Binding-site contacts:
Ligand atom C7 contacts residue PHE276 of chain 1.B at 4.0 Å (hydrophobic).
Ligand atom C10 contacts residue GLN305 of chain 1.B at 3.9 Å.
Ligand atom N2 contacts residue MET209 of chain 1.B at 3.9 Å.
Ligand atom C10 contacts residue ASN257 of chain 1.B at 3.7 Å.
Ligand atom C18 contacts residue MET209 of chain 1.B at 3.2 Å (hydrophobic).
Ligand atom C2 contacts residue ILE272 of chain 1.B at 3.6 Å (hydrophobic).
Ligand atom C9 contacts residue TYR95 of chain 1.B at 3.6 Å (hydrophobic).
Ligand atom C17 contacts residue MET209 of chain 1.B at 3.7 Å (hydrophobic).
Ligand atom C1 contacts residue ILE272 of chain 1.B at 4.0 Å (hydrophobic).
Ligand atom C21 contacts residue MET209 of chain 1.B at 3.8 Å (hydrophobic).
Ligand atom C20 contacts residue MET209 of chain 1.B at 3.9 Å (hydrophobic).
Ligand atom C1 contacts residue PHE308 of chain 1.B at 3.8 Å (hydrophobic).
Ligand atom C6 contacts residue ILE272 of chain 1.B at 4.0 Å (hydrophobic).
Ligand atom O2 contacts residue PHE308 of chain 1.B at 3.5 Å.
Ligand atom C3 contacts residue PHE308 of chain 1.B at 3.5 Å (hydrophobic).
Ligand atom CL1 contacts residue MET209 of chain 1.B at 3.8 Å.
Ligand atom C8 contacts residue MET209 of chain 1.B at 3.7 Å (hydrophobic).
Ligand atom C8 contacts residue LEU255 of chain 1.B at 4.0 Å (hydrophobic).
Ligand atom C11 contacts residue GLN305 of chain 1.B at 3.6 Å.
Ligand atom C2 contacts residue GLN305 of chain 1.B at 4.0 Å.
Ligand atom C4 contacts residue PHE308 of chain 1.B at 3.8 Å (hydrophobic).
Ligand atom C13 contacts residue PHE308 of chain 1.B at 3.8 Å (hydrophobic).
Ligand atom O3 contacts residue PHE276 of chain 1.B at 3.7 Å.
Ligand atom C5 contacts residue PHE308 of chain 1.B at 3.9 Å (hydrophobic).
Ligand atom C10 contacts residue ILE272 of chain 1.B at 3.8 Å (hydrophobic).
Ligand atom O1 contacts residue ILE272 of chain 1.B at 3.6 Å.
Ligand atom C6 contacts residue PHE308 of chain 1.B at 4.0 Å (hydrophobic).
Ligand atom C4 contacts residue PHE276 of chain 1.B at 4.0 Å (hydrophobic).
Ligand atom O1 contacts residue GLN305 of chain 1.B at 3.1 Å (h-bond).
Ligand atom C20 contacts residue ILE312 of chain 1.B at 4.0 Å (hydrophobic).
Ligand atom C16 contacts residue MET209 of chain 1.B at 3.3 Å (hydrophobic).
Ligand atom C19 contacts residue MET209 of chain 1.B at 3.3 Å (hydrophobic).
Ligand atom C11 contacts residue PHE308 of chain 1.B at 3.8 Å (hydrophobic).
Ligand atom C11 contacts residue MET293 of chain 1.B at 3.5 Å (hydrophobic).
Ligand atom O2 contacts residue GLN305 of chain 1.B at 2.8 Å (h-bond).
Ligand atom O1 contacts residue PHE308 of chain 1.B at 3.6 Å.
Ligand atom C12 contacts residue HIS96 of chain 1.B at 4.0 Å.
Ligand atom C10 contacts residue THR269 of chain 1.B at 4.0 Å.
Ligand atom C2 contacts residue PHE308 of chain 1.B at 3.4 Å (hydrophobic).
Ligand atom C3 contacts residue GLN305 of chain 1.B at 3.9 Å.

This small molecule binds to this protein.
Small molecule (SMILES): COc1cc2c(cc1OC)[C@H](Cc1c[nH]c3c(Cl)cccc13)N(C=O)CC2

Sequence of chain 1.B:
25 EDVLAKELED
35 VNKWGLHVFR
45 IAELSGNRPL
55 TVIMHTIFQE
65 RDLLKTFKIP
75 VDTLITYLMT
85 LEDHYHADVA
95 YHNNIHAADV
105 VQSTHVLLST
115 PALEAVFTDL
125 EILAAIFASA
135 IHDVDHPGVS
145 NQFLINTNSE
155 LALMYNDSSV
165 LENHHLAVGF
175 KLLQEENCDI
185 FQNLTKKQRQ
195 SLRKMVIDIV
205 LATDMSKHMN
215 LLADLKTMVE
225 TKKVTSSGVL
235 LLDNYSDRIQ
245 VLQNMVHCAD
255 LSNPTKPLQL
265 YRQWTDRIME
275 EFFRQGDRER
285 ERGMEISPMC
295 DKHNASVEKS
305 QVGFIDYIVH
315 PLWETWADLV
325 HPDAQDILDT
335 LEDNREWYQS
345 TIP